Sequence of chain 1.D:
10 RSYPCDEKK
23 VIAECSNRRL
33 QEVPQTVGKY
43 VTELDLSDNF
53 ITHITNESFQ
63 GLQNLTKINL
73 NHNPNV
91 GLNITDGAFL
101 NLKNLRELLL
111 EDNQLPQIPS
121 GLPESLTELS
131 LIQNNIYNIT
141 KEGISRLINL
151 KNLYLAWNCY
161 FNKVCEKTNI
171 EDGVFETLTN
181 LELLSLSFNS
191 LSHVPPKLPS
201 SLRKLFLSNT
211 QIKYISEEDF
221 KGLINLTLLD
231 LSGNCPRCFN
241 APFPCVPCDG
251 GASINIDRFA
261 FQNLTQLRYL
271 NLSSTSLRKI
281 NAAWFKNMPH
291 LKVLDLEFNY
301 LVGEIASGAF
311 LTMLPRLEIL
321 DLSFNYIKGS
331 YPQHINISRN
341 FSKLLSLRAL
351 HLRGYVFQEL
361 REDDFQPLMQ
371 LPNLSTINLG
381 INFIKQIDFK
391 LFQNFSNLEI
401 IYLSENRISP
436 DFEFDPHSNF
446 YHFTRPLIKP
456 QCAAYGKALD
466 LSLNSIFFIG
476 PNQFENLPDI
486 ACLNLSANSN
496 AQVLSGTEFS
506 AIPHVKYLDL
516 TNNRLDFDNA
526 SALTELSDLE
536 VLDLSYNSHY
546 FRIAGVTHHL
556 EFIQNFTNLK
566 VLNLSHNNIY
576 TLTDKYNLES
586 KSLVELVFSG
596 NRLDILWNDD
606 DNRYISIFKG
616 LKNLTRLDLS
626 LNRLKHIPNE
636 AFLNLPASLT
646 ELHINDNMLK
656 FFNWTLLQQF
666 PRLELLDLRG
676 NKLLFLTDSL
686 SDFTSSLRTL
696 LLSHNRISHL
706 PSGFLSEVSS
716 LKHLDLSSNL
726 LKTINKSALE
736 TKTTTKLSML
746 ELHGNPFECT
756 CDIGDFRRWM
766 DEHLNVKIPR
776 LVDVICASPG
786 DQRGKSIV

Binding-site contacts:
Ligand atom C5 contacts residue SER467 of chain 1.D at 4.0 Å.
Ligand atom C4 contacts residue ASN489 of chain 1.D at 4.2 Å.
Ligand atom O6 contacts residue SER467 of chain 1.D at 3.5 Å (h-bond).
Ligand atom O7 contacts residue LYS454 of chain 1.D at 3.0 Å (salt-bridge).
Ligand atom C5 contacts residue ASN489 of chain 1.D at 3.6 Å.
Ligand atom C6 contacts residue SER467 of chain 1.D at 3.6 Å.
Ligand atom C7 contacts residue LYS454 of chain 1.D at 3.5 Å.
Ligand atom C1 contacts residue ASP514 of chain 1.D at 3.6 Å.
Ligand atom C8 contacts residue LYS454 of chain 1.D at 3.9 Å.
Ligand atom C1 contacts residue SER467 of chain 1.D at 4.0 Å.
Ligand atom O6 contacts residue LYS454 of chain 1.D at 4.2 Å.
Ligand atom C3 contacts residue ASN489 of chain 1.D at 3.7 Å.
Ligand atom C8 contacts residue CYS457 of chain 1.D at 3.8 Å (hydrophobic).
Ligand atom C8 contacts residue ASP514 of chain 1.D at 3.8 Å.
Ligand atom C8 contacts residue ASN489 of chain 1.D at 4.3 Å.
Ligand atom C7 contacts residue ASP514 of chain 1.D at 3.8 Å.
Ligand atom N2 contacts residue ASP514 of chain 1.D at 2.9 Å (salt-bridge).
Ligand atom O5 contacts residue SER467 of chain 1.D at 3.2 Å (h-bond).
Ligand atom C5 contacts residue ARG450 of chain 1.D at 3.8 Å.
Ligand atom C1 contacts residue SER491 of chain 1.D at 4.1 Å.
Ligand atom O7 contacts residue ILE453 of chain 1.D at 4.0 Å.
Ligand atom O5 contacts residue ASN489 of chain 1.D at 2.4 Å (h-bond).
Ligand atom O6 contacts residue SER404 of chain 1.D at 4.0 Å.
Ligand atom C2 contacts residue ASP514 of chain 1.D at 3.7 Å.
Ligand atom C5 contacts residue SER491 of chain 1.D at 4.1 Å.
Ligand atom O5 contacts residue SER491 of chain 1.D at 4.2 Å.
Ligand atom O7 contacts residue ASN489 of chain 1.D at 3.8 Å.
Ligand atom C3 contacts residue ASP514 of chain 1.D at 4.0 Å.
Ligand atom C8 contacts residue TYR512 of chain 1.D at 3.9 Å (hydrophobic).
Ligand atom C2 contacts residue ASN489 of chain 1.D at 2.4 Å.
Ligand atom C6 contacts residue LEU468 of chain 1.D at 3.7 Å (hydrophobic).
Ligand atom N2 contacts residue LYS454 of chain 1.D at 4.0 Å.
Ligand atom N2 contacts residue ASN489 of chain 1.D at 2.6 Å (h-bond).
Ligand atom O6 contacts residue LEU468 of chain 1.D at 3.5 Å.
Ligand atom O3 contacts residue LYS454 of chain 1.D at 3.1 Å.
Ligand atom O5 contacts residue ASP465 of chain 1.D at 4.1 Å.
Ligand atom C1 contacts residue ASN489 of chain 1.D at 1.4 Å.
Ligand atom C6 contacts residue ARG450 of chain 1.D at 4.0 Å.
Ligand atom C7 contacts residue ASN489 of chain 1.D at 3.4 Å.
Ligand atom C3 contacts residue LYS454 of chain 1.D at 4.3 Å.

The small molecule below binds the protein below.
Small molecule (SMILES): CC(=O)N[C@H]1[C@H](O[C@H]2[C@H](O)[C@@H](NC(C)=O)CO[C@@H]2CO)O[C@H](CO)[C@@H](O)[C@@H]1O